The small molecule below binds the protein below.
Small molecule (SMILES): OC[C@H]1O[C@H](O)[C@@H](O)[C@@H](O)[C@@H]1O

Binding-site contacts:
Ligand atom C4 contacts residue MAN1 of chain 1.H at 3.4 Å.
Ligand atom O5 contacts residue MAN1 of chain 1.H at 3.1 Å (h-bond).
Ligand atom C1 contacts residue MAN1 of chain 1.H at 2.4 Å.
Ligand atom O3 contacts residue MAN1 of chain 1.H at 4.3 Å.
Ligand atom O4 contacts residue GLU295 of chain 1.B at 4.3 Å.
Ligand atom C2 contacts residue MAN1 of chain 1.H at 3.0 Å.
Ligand atom C1 contacts residue ASN313 of chain 1.B at 4.5 Å.
Ligand atom O4 contacts residue MAN1 of chain 1.H at 4.0 Å.
Ligand atom O6 contacts residue ASN313 of chain 1.B at 2.8 Å (h-bond).
Ligand atom C3 contacts residue MAN1 of chain 1.H at 3.0 Å.
Ligand atom C6 contacts residue ASN313 of chain 1.B at 3.3 Å.
Ligand atom O2 contacts residue MAN1 of chain 1.H at 4.4 Å.
Ligand atom O5 contacts residue ASN313 of chain 1.B at 3.5 Å (h-bond).
Ligand atom O4 contacts residue ILE286 of chain 1.B at 4.1 Å.
Ligand atom O6 contacts residue MAN1 of chain 1.H at 3.0 Å (h-bond).
Ligand atom C5 contacts residue ASN313 of chain 1.B at 3.9 Å.
Ligand atom C6 contacts residue GLU295 of chain 1.B at 3.4 Å.
Ligand atom C6 contacts residue VAL315 of chain 1.B at 3.7 Å (hydrophobic).
Ligand atom C5 contacts residue GLU295 of chain 1.B at 4.2 Å.
Ligand atom C5 contacts residue MAN1 of chain 1.H at 2.9 Å.
Ligand atom O6 contacts residue GLU295 of chain 1.B at 2.5 Å (salt-bridge).
Ligand atom O6 contacts residue LEU297 of chain 1.B at 4.4 Å.
Ligand atom C6 contacts residue MAN1 of chain 1.H at 3.8 Å.
Ligand atom O6 contacts residue VAL315 of chain 1.B at 4.3 Å.

Sequence of chain 1.B:
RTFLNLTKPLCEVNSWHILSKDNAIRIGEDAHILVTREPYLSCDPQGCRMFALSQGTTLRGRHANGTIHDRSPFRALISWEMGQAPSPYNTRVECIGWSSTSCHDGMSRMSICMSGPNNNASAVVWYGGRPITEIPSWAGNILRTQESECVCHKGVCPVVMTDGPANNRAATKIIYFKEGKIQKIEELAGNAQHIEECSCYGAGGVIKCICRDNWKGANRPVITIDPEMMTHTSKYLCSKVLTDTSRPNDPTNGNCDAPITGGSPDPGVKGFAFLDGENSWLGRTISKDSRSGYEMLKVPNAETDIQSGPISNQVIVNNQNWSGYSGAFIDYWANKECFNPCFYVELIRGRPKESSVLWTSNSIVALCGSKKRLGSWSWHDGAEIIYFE